Binding-site contacts:
Ligand atom C30 contacts residue PHE115 of chain 59.A at 3.6 Å (hydrophobic).
Ligand atom O01 contacts residue PHE115 of chain 59.A at 3.5 Å.
Ligand atom C29 contacts residue SER194 of chain 59.A at 3.5 Å.
Ligand atom N02 contacts residue PHE115 of chain 59.A at 3.6 Å.
Ligand atom C21 contacts residue ILE182 of chain 59.A at 3.4 Å (hydrophobic).
Ligand atom N20 contacts residue ILE184 of chain 59.A at 3.8 Å.
Ligand atom C13 contacts residue ILE119 of chain 59.A at 3.4 Å (hydrophobic).
Ligand atom N02 contacts residue THR97 of chain 59.A at 3.4 Å.
Ligand atom N20 contacts residue PHE147 of chain 59.A at 3.4 Å.
Ligand atom C14 contacts residue ILE119 of chain 59.A at 3.6 Å (hydrophobic).
Ligand atom F25 contacts residue VAL171 of chain 59.A at 3.1 Å.
Ligand atom O01 contacts residue THR97 of chain 59.A at 3.6 Å.
Ligand atom N20 contacts residue ILE182 of chain 59.A at 3.3 Å.
Ligand atom C16 contacts residue ILE184 of chain 59.A at 3.2 Å (hydrophobic).
Ligand atom C05 contacts residue TYR193 of chain 59.A at 3.3 Å (hydrophobic).
Ligand atom F26 contacts residue ALA145 of chain 59.A at 2.9 Å.
Ligand atom O23 contacts residue LEU220 of chain 59.A at 3.2 Å.
Ligand atom F24 contacts residue ALA169 of chain 59.A at 3.3 Å.
Ligand atom C12 contacts residue ILE119 of chain 59.A at 3.4 Å (hydrophobic).
Ligand atom C29 contacts residue VAL195 of chain 59.A at 3.4 Å (hydrophobic).
Ligand atom C08 contacts residue ALA117 of chain 59.A at 3.8 Å (hydrophobic).
Ligand atom C06 contacts residue TYR193 of chain 59.A at 3.8 Å (hydrophobic).
Ligand atom O10 contacts residue ILE95 of chain 59.A at 3.3 Å.
Ligand atom F26 contacts residue PHE147 of chain 59.A at 2.6 Å.
Ligand atom C22 contacts residue PHE147 of chain 59.A at 3.8 Å (hydrophobic).
Ligand atom C22 contacts residue ALA145 of chain 59.A at 3.6 Å (hydrophobic).
Ligand atom C22 contacts residue ALA169 of chain 59.A at 3.5 Å (hydrophobic).
Ligand atom C07 contacts residue TYR193 of chain 59.A at 3.6 Å (hydrophobic).
Ligand atom C21 contacts residue PHE147 of chain 59.A at 3.8 Å (hydrophobic).
Ligand atom C08 contacts residue MET241 of chain 59.A at 3.6 Å (hydrophobic).
Ligand atom F26 contacts residue MET146 of chain 59.A at 3.2 Å.
Ligand atom N19 contacts residue LEU220 of chain 59.A at 3.1 Å.
Ligand atom F26 contacts residue ALA169 of chain 59.A at 2.5 Å.
Ligand atom C04 contacts residue TYR193 of chain 59.A at 3.8 Å (hydrophobic).
Ligand atom F24 contacts residue ILE182 of chain 59.A at 3.6 Å.
Ligand atom C17 contacts residue ILE184 of chain 59.A at 3.4 Å (hydrophobic).
Ligand atom N28 contacts residue TYR193 of chain 59.A at 3.4 Å.
Ligand atom C29 contacts residue TYR193 of chain 59.A at 3.5 Å (hydrophobic).
Ligand atom F25 contacts residue ALA145 of chain 59.A at 3.0 Å.
Ligand atom C30 contacts residue TYR193 of chain 59.A at 3.8 Å (hydrophobic).

A protein and the small-molecule ligand that binds it are described below.
Small molecule (SMILES): Cc1cc(-c2noc(C(F)(F)F)n2)ccc1OCCCc1cc(C(=O)N(C)C)no1

Sequence of chain 59.A:
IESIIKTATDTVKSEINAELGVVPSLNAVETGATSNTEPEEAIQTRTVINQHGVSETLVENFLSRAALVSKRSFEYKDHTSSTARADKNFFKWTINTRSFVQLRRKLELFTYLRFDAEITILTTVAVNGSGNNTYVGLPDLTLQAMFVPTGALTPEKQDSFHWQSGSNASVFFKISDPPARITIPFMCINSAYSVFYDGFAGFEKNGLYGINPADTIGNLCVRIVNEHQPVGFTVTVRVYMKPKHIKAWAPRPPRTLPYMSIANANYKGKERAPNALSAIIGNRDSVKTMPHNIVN

Sequence of chain 59.B:
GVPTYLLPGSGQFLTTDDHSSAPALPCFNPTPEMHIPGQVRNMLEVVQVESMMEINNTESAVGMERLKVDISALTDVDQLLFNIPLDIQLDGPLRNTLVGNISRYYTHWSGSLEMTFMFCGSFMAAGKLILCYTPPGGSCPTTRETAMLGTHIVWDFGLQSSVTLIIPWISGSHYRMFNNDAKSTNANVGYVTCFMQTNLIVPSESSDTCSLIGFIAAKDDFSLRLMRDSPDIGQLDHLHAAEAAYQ